Sequence of chain 1.A:
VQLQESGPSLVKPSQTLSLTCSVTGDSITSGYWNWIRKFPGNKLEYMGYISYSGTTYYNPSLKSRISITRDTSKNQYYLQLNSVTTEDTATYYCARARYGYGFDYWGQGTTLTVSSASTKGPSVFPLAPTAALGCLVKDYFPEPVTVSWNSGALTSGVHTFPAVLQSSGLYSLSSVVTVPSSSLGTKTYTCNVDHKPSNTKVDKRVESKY

Sequence of chain 1.B:
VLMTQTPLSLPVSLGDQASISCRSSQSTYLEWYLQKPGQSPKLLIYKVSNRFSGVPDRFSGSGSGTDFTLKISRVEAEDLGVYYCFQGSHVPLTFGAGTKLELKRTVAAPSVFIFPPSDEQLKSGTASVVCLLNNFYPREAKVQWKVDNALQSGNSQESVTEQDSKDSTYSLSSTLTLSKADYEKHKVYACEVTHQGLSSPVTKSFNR

A protein and the small-molecule ligand that binds it are described below.
Small molecule (SMILES): C[C@]12CC[C@H](O)C[C@@]1(O)CC[C@@H]1[C@@H]2CC[C@]2(C)[C@@H](c3ccc(=O)oc3)C[C@H]3O[C@]132

Binding-site contacts:
Ligand atom C contacts residue TYR33 of chain 1.A at 3.9 Å (hydrophobic).
Ligand atom C4 contacts residue GLY96 of chain 1.B at 3.9 Å.
Ligand atom C16 contacts residue SER97 of chain 1.B at 3.8 Å.
Ligand atom C7 contacts residue GLY101 of chain 1.A at 3.7 Å.
Ligand atom C12 contacts residue LEU101 of chain 1.B at 3.9 Å (hydrophobic).
Ligand atom C22 contacts residue VAL99 of chain 1.B at 4.0 Å (hydrophobic).
Ligand atom C12 contacts residue TYR50 of chain 1.A at 3.9 Å (hydrophobic).
Ligand atom C contacts residue TYR100 of chain 1.A at 3.9 Å (hydrophobic).
Ligand atom C5 contacts residue GLY96 of chain 1.B at 3.6 Å.
Ligand atom C10 contacts residue GLY96 of chain 1.B at 3.8 Å.
Ligand atom C17 contacts residue VAL99 of chain 1.B at 4.0 Å (hydrophobic).
Ligand atom C8 contacts residue GLY96 of chain 1.B at 3.7 Å.
Ligand atom O3 contacts residue TYR102 of chain 1.A at 3.9 Å.
Ligand atom C4 contacts residue GLU39 of chain 1.B at 3.1 Å.
Ligand atom C3 contacts residue PHE94 of chain 1.B at 3.8 Å (hydrophobic).
Ligand atom C23 contacts residue TYR50 of chain 1.A at 3.5 Å (hydrophobic).
Ligand atom C11 contacts residue LEU101 of chain 1.B at 4.0 Å (hydrophobic).
Ligand atom C5 contacts residue GLU39 of chain 1.B at 3.9 Å.
Ligand atom C2 contacts residue ALA98 of chain 1.A at 4.0 Å (hydrophobic).
Ligand atom O3 contacts residue ARG99 of chain 1.A at 3.5 Å (salt-bridge).
Ligand atom O3 contacts residue TYR100 of chain 1.A at 3.6 Å.
Ligand atom O contacts residue TYR100 of chain 1.A at 3.9 Å.
Ligand atom C14 contacts residue GLY96 of chain 1.B at 3.9 Å.
Ligand atom C9 contacts residue TYR100 of chain 1.A at 3.8 Å (hydrophobic).
Ligand atom C23 contacts residue TYR33 of chain 1.A at 4.0 Å (hydrophobic).
Ligand atom C8 contacts residue TYR100 of chain 1.A at 3.6 Å (hydrophobic).
Ligand atom C7 contacts residue TYR100 of chain 1.A at 3.6 Å (hydrophobic).
Ligand atom C21 contacts residue TYR50 of chain 1.A at 3.5 Å (hydrophobic).
Ligand atom C6 contacts residue GLY101 of chain 1.A at 3.9 Å.
Ligand atom C15 contacts residue GLY96 of chain 1.B at 3.5 Å.
Ligand atom O4 contacts residue TYR102 of chain 1.A at 3.8 Å.
Ligand atom O3 contacts residue GLY101 of chain 1.A at 2.8 Å (h-bond).
Ligand atom C8 contacts residue TYR37 of chain 1.B at 3.8 Å (hydrophobic).
Ligand atom C15 contacts residue SER97 of chain 1.B at 3.9 Å.
Ligand atom C7 contacts residue TYR37 of chain 1.B at 3.9 Å (hydrophobic).
Ligand atom O4 contacts residue GLU39 of chain 1.B at 2.5 Å (salt-bridge).
Ligand atom C5 contacts residue TYR37 of chain 1.B at 3.7 Å (hydrophobic).
Ligand atom C9 contacts residue GLY96 of chain 1.B at 3.9 Å.
Ligand atom C22 contacts residue TYR50 of chain 1.A at 3.4 Å (hydrophobic).
Ligand atom O4 contacts residue GLY103 of chain 1.A at 3.2 Å.